Sequence of chain 1.A:
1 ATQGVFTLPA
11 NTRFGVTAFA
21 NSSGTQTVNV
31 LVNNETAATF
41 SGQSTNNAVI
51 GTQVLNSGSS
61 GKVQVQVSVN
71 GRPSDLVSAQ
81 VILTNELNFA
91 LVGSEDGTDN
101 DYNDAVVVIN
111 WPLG

Binding-site contacts:
Ligand atom C7 contacts residue ASP96 of chain 1.D at 3.7 Å.
Ligand atom O4 contacts residue ASP104 of chain 1.D at 3.7 Å.
Ligand atom N2 contacts residue ASP96 of chain 1.D at 3.1 Å (salt-bridge).
Ligand atom O2 contacts residue ASP104 of chain 1.D at 3.2 Å (salt-bridge).
Ligand atom O4 contacts residue CA1 of chain 1.M at 2.5 Å.
Ligand atom C2 contacts residue ASP96 of chain 1.D at 3.3 Å.
Ligand atom C3 contacts residue ASP99 of chain 1.D at 3.2 Å.
Ligand atom C2 contacts residue SER22 of chain 1.D at 3.6 Å.
Ligand atom C6 contacts residue ASP99 of chain 1.D at 3.5 Å.
Ligand atom O6 contacts residue ASP99 of chain 1.D at 3.3 Å.
Ligand atom C8 contacts residue ASP96 of chain 1.D at 3.5 Å.
Ligand atom O4 contacts residue SER22 of chain 1.D at 3.4 Å.
Ligand atom C3 contacts residue ASP104 of chain 1.D at 3.7 Å.
Ligand atom C6 contacts residue SER23 of chain 1.D at 3.4 Å.
Ligand atom O5 contacts residue SER23 of chain 1.D at 2.9 Å (h-bond).
Ligand atom C7 contacts residue SER23 of chain 1.D at 3.7 Å.
Ligand atom C1 contacts residue SER23 of chain 1.D at 3.7 Å.
Ligand atom C3 contacts residue CA1 of chain 1.M at 3.4 Å.
Ligand atom C4 contacts residue CA1 of chain 1.M at 3.4 Å.
Ligand atom C1 contacts residue ASP96 of chain 1.D at 3.6 Å.
Ligand atom O2 contacts residue CA1 of chain 1.V at 2.5 Å.
Ligand atom C4 contacts residue GLY114 of chain 1.A at 3.4 Å.
Ligand atom O5 contacts residue SER22 of chain 1.D at 3.5 Å (h-bond).
Ligand atom C3 contacts residue SER23 of chain 1.D at 3.5 Å.
Ligand atom O2 contacts residue ASP99 of chain 1.D at 3.7 Å.
Ligand atom O3 contacts residue CA1 of chain 1.M at 2.5 Å.
Ligand atom O3 contacts residue ASP101 of chain 1.D at 2.8 Å (salt-bridge).
Ligand atom O3 contacts residue ASP99 of chain 1.D at 2.5 Å (salt-bridge).
Ligand atom C2 contacts residue CA1 of chain 1.V at 3.3 Å.
Ligand atom C2 contacts residue ASP104 of chain 1.D at 3.2 Å.
Ligand atom C1 contacts residue SER22 of chain 1.D at 3.4 Å.
Ligand atom O4 contacts residue GLY114 of chain 1.A at 2.5 Å (h-bond).
Ligand atom O4 contacts residue ASN21 of chain 1.D at 3.0 Å (h-bond).
Ligand atom C3 contacts residue CA1 of chain 1.V at 3.3 Å.
Ligand atom O2 contacts residue ASP96 of chain 1.D at 2.5 Å (salt-bridge).
Ligand atom O3 contacts residue ASP104 of chain 1.D at 3.0 Å (salt-bridge).
Ligand atom O3 contacts residue CA1 of chain 1.V at 2.5 Å.
Ligand atom C6 contacts residue GLY114 of chain 1.A at 3.5 Å.
Ligand atom O2 contacts residue GLU95 of chain 1.D at 3.4 Å (salt-bridge).
Ligand atom O7 contacts residue SER23 of chain 1.D at 2.7 Å (h-bond).

Sequence of chain 1.D:
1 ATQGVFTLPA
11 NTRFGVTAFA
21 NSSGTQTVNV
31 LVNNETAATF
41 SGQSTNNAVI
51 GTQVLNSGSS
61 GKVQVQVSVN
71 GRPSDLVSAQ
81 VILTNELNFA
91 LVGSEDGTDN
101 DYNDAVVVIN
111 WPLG

This small molecule binds to this protein.
Small molecule (SMILES): CC(=O)N[C@@H]1[C@@H](O[C@@H]2O[C@@H](C)[C@@H](O)[C@@H](O)[C@@H]2O)[C@H](O[C@@H]2O[C@H](CO)[C@H](O)[C@H](O)[C@H]2O)[C@@H](CO)O[C@H]1O